Sequence of chain 1.B:
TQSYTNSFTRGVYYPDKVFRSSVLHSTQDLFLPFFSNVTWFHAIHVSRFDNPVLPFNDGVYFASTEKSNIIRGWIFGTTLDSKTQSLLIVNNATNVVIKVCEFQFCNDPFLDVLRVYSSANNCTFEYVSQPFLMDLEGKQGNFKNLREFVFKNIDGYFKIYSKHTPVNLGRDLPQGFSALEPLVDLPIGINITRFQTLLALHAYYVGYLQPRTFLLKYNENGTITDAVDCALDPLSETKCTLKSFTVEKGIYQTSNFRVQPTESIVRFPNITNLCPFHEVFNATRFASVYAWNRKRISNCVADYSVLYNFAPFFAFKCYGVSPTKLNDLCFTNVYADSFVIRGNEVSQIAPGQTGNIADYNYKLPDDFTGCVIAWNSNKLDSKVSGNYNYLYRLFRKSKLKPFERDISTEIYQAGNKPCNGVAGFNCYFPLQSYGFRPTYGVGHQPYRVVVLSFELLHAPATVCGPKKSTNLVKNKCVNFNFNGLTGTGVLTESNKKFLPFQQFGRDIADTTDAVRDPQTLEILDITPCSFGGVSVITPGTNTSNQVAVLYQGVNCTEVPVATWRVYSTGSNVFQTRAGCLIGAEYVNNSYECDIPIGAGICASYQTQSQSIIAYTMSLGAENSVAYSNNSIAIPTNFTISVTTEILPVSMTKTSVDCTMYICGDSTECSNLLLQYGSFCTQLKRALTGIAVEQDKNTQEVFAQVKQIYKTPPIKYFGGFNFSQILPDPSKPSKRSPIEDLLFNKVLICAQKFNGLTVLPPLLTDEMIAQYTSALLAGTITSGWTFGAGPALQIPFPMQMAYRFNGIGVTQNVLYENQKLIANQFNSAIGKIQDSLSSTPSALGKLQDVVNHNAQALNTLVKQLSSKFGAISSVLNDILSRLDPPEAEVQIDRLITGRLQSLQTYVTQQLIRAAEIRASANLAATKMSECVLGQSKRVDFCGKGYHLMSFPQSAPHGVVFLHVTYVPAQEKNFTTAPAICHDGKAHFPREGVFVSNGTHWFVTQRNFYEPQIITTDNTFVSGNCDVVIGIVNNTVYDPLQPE

Binding-site contacts:
Ligand atom C7 contacts residue ASN600 of chain 1.B at 3.6 Å.
Ligand atom C8 contacts residue ASN600 of chain 1.B at 3.9 Å.
Ligand atom C4 contacts residue ASN600 of chain 1.B at 4.2 Å.
Ligand atom C5 contacts residue ASN600 of chain 1.B at 3.6 Å.
Ligand atom O5 contacts residue ASN600 of chain 1.B at 2.3 Å (h-bond).
Ligand atom N2 contacts residue ASN600 of chain 1.B at 2.7 Å (h-bond).
Ligand atom C2 contacts residue ASN600 of chain 1.B at 2.5 Å.
Ligand atom C3 contacts residue ASN600 of chain 1.B at 3.8 Å.
Ligand atom C1 contacts residue ASN600 of chain 1.B at 1.4 Å.

The small molecule below binds the protein below.
Small molecule (SMILES): CC(=O)N[C@@H]1[C@@H](O)[C@H](O)[C@@H](CO)O[C@H]1O